Sequence of chain 2.A:
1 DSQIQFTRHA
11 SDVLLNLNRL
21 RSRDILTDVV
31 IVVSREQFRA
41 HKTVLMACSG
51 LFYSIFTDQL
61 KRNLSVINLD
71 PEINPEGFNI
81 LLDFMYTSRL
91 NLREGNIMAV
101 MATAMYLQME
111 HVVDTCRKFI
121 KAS

Sequence of chain 1.A:
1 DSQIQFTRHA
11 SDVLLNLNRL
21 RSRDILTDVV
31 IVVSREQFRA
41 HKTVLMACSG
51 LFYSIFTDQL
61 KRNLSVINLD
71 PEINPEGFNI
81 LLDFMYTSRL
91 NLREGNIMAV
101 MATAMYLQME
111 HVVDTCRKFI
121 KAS

The small molecule below binds the protein below.
Small molecule (SMILES): N#Cc1cnn2c3cc(nc12)N1C[C@H](C[C@H]1CO)OC/C=C/COc1cc(cc2c1NC(=O)CC2)N3

Binding-site contacts:
Ligand atom C22 contacts residue ASN16 of chain 1.A at 3.6 Å.
Ligand atom N2 contacts residue ASN16 of chain 1.A at 3.5 Å.
Ligand atom N3 contacts residue ASN16 of chain 1.A at 3.7 Å.
Ligand atom O1 contacts residue GLY50 of chain 2.A at 3.2 Å.
Ligand atom C contacts residue ALA47 of chain 2.A at 3.7 Å (hydrophobic).
Ligand atom N5 contacts residue ARG19 of chain 1.A at 3.1 Å.
Ligand atom C18 contacts residue ASN16 of chain 1.A at 3.6 Å.
Ligand atom C11 contacts residue TYR53 of chain 2.A at 3.7 Å (hydrophobic).
Ligand atom C2 contacts residue TYR53 of chain 2.A at 3.6 Å (hydrophobic).
Ligand atom C24 contacts residue TYR53 of chain 2.A at 3.5 Å (hydrophobic).
Ligand atom C22 contacts residue LEU20 of chain 1.A at 3.5 Å (hydrophobic).
Ligand atom C20 contacts residue TYR53 of chain 2.A at 3.4 Å (hydrophobic).
Ligand atom C4 contacts residue GLY50 of chain 2.A at 3.6 Å.
Ligand atom C20 contacts residue ASN16 of chain 1.A at 3.7 Å.
Ligand atom N5 contacts residue LEU20 of chain 1.A at 3.1 Å (h-bond).
Ligand atom C8 contacts residue GLU110 of chain 2.A at 3.6 Å.
Ligand atom N3 contacts residue ARG19 of chain 1.A at 3.6 Å.
Ligand atom N5 contacts residue ARG23 of chain 1.A at 3.6 Å.
Ligand atom N6 contacts residue MET46 of chain 2.A at 2.8 Å (h-bond).
Ligand atom N2 contacts residue TYR53 of chain 2.A at 3.4 Å.
Ligand atom C8 contacts residue GLN108 of chain 2.A at 3.0 Å.
Ligand atom C24 contacts residue ARG23 of chain 1.A at 3.5 Å.
Ligand atom C1 contacts residue MET46 of chain 2.A at 3.4 Å (hydrophobic).
Ligand atom O contacts residue MET109 of chain 2.A at 3.7 Å.
Ligand atom N4 contacts residue TYR53 of chain 2.A at 3.6 Å.
Ligand atom C7 contacts residue GLN108 of chain 2.A at 3.3 Å.
Ligand atom C3 contacts residue GLY50 of chain 2.A at 3.4 Å.
Ligand atom N4 contacts residue ALA47 of chain 2.A at 3.6 Å.
Ligand atom N3 contacts residue TYR53 of chain 2.A at 3.6 Å.
Ligand atom O3 contacts residue ARG23 of chain 1.A at 2.9 Å (salt-bridge).
Ligand atom N4 contacts residue MET46 of chain 2.A at 3.3 Å (h-bond).
Ligand atom C23 contacts residue LEU20 of chain 1.A at 3.6 Å (hydrophobic).
Ligand atom N6 contacts residue ASN16 of chain 1.A at 3.5 Å (h-bond).
Ligand atom C19 contacts residue ASN16 of chain 1.A at 3.4 Å.
Ligand atom C7 contacts residue MET109 of chain 2.A at 3.7 Å (hydrophobic).
Ligand atom N contacts residue GLN108 of chain 2.A at 3.4 Å (h-bond).
Ligand atom O contacts residue GLN108 of chain 2.A at 3.1 Å (h-bond).
Ligand atom O contacts residue GLU110 of chain 2.A at 2.8 Å (salt-bridge).
Ligand atom C19 contacts residue TYR53 of chain 2.A at 3.6 Å (hydrophobic).
Ligand atom C23 contacts residue ARG19 of chain 1.A at 3.5 Å.